Sequence of chain 1.B:
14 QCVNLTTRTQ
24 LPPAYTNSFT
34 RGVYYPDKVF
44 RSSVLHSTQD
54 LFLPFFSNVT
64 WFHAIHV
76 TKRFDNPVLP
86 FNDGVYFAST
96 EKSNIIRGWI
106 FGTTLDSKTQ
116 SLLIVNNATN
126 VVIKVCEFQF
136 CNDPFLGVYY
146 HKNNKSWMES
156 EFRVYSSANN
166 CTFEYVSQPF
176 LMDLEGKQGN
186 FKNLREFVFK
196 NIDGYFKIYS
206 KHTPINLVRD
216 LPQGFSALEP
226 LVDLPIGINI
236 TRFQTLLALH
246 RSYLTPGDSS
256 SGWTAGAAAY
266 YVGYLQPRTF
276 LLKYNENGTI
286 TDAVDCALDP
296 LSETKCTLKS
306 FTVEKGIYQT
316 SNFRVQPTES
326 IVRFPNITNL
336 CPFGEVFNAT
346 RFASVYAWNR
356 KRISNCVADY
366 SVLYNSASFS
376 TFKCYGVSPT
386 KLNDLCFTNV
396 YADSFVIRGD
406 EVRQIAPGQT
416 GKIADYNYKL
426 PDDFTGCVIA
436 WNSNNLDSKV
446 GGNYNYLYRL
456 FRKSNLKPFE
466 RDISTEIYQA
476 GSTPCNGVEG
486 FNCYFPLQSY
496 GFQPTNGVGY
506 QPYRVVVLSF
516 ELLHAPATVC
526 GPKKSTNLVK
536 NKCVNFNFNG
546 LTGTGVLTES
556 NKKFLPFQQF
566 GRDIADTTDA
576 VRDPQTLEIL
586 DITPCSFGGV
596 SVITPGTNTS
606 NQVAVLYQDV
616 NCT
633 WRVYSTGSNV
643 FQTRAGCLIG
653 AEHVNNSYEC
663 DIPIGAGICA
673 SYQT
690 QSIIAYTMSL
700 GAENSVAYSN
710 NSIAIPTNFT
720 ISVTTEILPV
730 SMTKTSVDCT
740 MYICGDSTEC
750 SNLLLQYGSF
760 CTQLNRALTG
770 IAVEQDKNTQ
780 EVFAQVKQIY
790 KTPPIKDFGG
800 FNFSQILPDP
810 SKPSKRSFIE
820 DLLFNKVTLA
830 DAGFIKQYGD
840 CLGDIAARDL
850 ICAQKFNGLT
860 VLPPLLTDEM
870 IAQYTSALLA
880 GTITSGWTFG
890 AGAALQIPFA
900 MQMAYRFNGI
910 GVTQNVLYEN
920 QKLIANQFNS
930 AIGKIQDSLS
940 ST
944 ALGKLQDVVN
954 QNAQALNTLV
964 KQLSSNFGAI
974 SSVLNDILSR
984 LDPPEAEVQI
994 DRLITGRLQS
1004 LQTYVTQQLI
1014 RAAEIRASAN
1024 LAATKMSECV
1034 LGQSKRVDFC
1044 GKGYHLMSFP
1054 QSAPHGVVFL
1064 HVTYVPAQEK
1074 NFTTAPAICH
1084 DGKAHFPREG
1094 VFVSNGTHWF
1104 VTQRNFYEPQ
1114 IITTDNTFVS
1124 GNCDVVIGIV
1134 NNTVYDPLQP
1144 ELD

The protein below binds the small molecule below.
Small molecule (SMILES): CC(=O)N[C@@H]1[C@@H](O)[C@H](O)[C@@H](CO)O[C@H]1O

Binding-site contacts:
Ligand atom C5 contacts residue NAG1 of chain 1.YA at 3.6 Å.
Ligand atom C3 contacts residue ASN801 of chain 1.B at 3.9 Å.
Ligand atom N2 contacts residue ASN801 of chain 1.B at 3.2 Å (h-bond).
Ligand atom C8 contacts residue ASN801 of chain 1.B at 4.4 Å.
Ligand atom C5 contacts residue SER803 of chain 1.B at 4.0 Å.
Ligand atom C1 contacts residue SER803 of chain 1.B at 3.9 Å.
Ligand atom O5 contacts residue SER803 of chain 1.B at 4.0 Å.
Ligand atom C3 contacts residue NAG1 of chain 1.YA at 3.7 Å.
Ligand atom C4 contacts residue ASN801 of chain 1.B at 4.3 Å.
Ligand atom C4 contacts residue NAG1 of chain 1.YA at 2.7 Å.
Ligand atom C1 contacts residue ASN801 of chain 1.B at 1.4 Å.
Ligand atom C6 contacts residue GLN804 of chain 1.B at 3.8 Å.
Ligand atom O5 contacts residue ASN801 of chain 1.B at 2.3 Å (h-bond).
Ligand atom O6 contacts residue SER803 of chain 1.B at 4.3 Å.
Ligand atom O6 contacts residue GLN804 of chain 1.B at 2.4 Å (h-bond).
Ligand atom C7 contacts residue ASN801 of chain 1.B at 4.1 Å.
Ligand atom O6 contacts residue NAG1 of chain 1.YA at 3.8 Å.
Ligand atom O3 contacts residue NAG1 of chain 1.YA at 3.3 Å (h-bond).
Ligand atom C2 contacts residue ASN801 of chain 1.B at 2.7 Å.
Ligand atom C6 contacts residue NAG1 of chain 1.YA at 3.7 Å.
Ligand atom C5 contacts residue ASN801 of chain 1.B at 3.5 Å.
Ligand atom O4 contacts residue NAG1 of chain 1.YA at 1.6 Å.